Binding-site contacts:
Ligand atom C6 contacts residue MET37 of chain 1.B at 3.9 Å (hydrophobic).
Ligand atom C1 contacts residue MET110 of chain 1.B at 3.6 Å (hydrophobic).
Ligand atom N10 contacts residue GLY113 of chain 1.B at 3.3 Å.
Ligand atom N3 contacts residue TYR109 of chain 1.B at 3.7 Å.
Ligand atom C26 contacts residue TYR107 of chain 1.B at 3.8 Å (hydrophobic).
Ligand atom C17 contacts residue GLY38 of chain 1.B at 3.6 Å.
Ligand atom N10 contacts residue TYR109 of chain 1.B at 3.7 Å.
Ligand atom O11 contacts residue GLY113 of chain 1.B at 3.7 Å.
Ligand atom C15 contacts residue GLU39 of chain 1.B at 3.6 Å.
Ligand atom N8 contacts residue LEU163 of chain 1.B at 3.9 Å.
Ligand atom C1 contacts residue MET37 of chain 1.B at 3.6 Å (hydrophobic).
Ligand atom C19 contacts residue LEU163 of chain 1.B at 3.6 Å (hydrophobic).
Ligand atom C5 contacts residue LEU163 of chain 1.B at 3.6 Å (hydrophobic).
Ligand atom N10 contacts residue MET110 of chain 1.B at 2.8 Å (h-bond).
Ligand atom N8 contacts residue VAL108 of chain 1.B at 3.6 Å.
Ligand atom C17 contacts residue MET37 of chain 1.B at 3.7 Å (hydrophobic).
Ligand atom N3 contacts residue MET110 of chain 1.B at 3.1 Å (h-bond).
Ligand atom C23 contacts residue TYR107 of chain 1.B at 3.7 Å (hydrophobic).
Ligand atom C17 contacts residue VAL45 of chain 1.B at 3.9 Å (hydrophobic).
Ligand atom C22 contacts residue TYR107 of chain 1.B at 3.8 Å (hydrophobic).
Ligand atom N8 contacts residue ALA56 of chain 1.B at 3.5 Å.
Ligand atom C16 contacts residue VAL45 of chain 1.B at 3.5 Å (hydrophobic).
Ligand atom C23 contacts residue VAL91 of chain 1.B at 3.4 Å (hydrophobic).
Ligand atom C2 contacts residue MET110 of chain 1.B at 3.0 Å (hydrophobic).
Ligand atom C16 contacts residue GLY38 of chain 1.B at 3.9 Å.
Ligand atom C9 contacts residue GLY113 of chain 1.B at 3.4 Å.
Ligand atom C16 contacts residue GLU39 of chain 1.B at 3.4 Å.
Ligand atom C26 contacts residue ASP174 of chain 1.B at 3.6 Å.
Ligand atom C23 contacts residue SER173 of chain 1.B at 3.9 Å.
Ligand atom C24 contacts residue TYR107 of chain 1.B at 3.9 Å (hydrophobic).
Ligand atom C24 contacts residue LEU163 of chain 1.B at 3.4 Å (hydrophobic).
Ligand atom C2 contacts residue MET37 of chain 1.B at 3.4 Å (hydrophobic).
Ligand atom N3 contacts residue MET37 of chain 1.B at 3.5 Å.
Ligand atom C25 contacts residue VAL45 of chain 1.B at 3.6 Å (hydrophobic).
Ligand atom C9 contacts residue MET110 of chain 1.B at 3.6 Å (hydrophobic).
Ligand atom C4 contacts residue MET37 of chain 1.B at 3.8 Å (hydrophobic).
Ligand atom C2 contacts residue TYR109 of chain 1.B at 3.7 Å (hydrophobic).
Ligand atom C24 contacts residue VAL91 of chain 1.B at 3.8 Å (hydrophobic).
Ligand atom N27 contacts residue TYR107 of chain 1.B at 3.5 Å.
Ligand atom O28 contacts residue ASP174 of chain 1.B at 3.4 Å (salt-bridge).

This small molecule binds to this protein.
Small molecule (SMILES): NC(=O)c1cnc(Nc2ccc3c(c2)CC(=O)N3)cc1NCc1ccccc1

Sequence of chain 1.B:
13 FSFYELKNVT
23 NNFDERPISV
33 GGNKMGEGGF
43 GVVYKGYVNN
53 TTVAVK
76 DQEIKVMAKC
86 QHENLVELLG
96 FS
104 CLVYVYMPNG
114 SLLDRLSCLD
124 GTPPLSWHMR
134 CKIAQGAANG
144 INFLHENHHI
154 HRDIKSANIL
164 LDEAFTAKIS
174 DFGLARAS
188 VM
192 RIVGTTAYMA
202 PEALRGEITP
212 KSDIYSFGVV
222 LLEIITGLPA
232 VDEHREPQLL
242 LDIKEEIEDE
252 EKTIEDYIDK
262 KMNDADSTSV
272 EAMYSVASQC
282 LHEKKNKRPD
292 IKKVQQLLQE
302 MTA